Sequence of chain 7.B:
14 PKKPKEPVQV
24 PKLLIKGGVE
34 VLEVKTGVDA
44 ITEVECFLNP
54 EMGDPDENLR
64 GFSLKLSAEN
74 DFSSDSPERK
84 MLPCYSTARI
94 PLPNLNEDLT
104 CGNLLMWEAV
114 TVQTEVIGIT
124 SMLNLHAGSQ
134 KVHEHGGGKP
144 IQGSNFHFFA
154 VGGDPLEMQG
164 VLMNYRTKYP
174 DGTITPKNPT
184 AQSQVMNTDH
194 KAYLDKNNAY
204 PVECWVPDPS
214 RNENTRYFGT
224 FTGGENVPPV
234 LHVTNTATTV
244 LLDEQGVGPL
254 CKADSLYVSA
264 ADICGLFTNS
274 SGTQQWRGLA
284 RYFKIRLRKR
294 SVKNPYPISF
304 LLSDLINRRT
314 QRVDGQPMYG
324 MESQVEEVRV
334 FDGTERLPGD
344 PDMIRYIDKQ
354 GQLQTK

Binding-site contacts:
Ligand atom C11 contacts residue PHE65 of chain 7.B at 3.8 Å (hydrophobic).
Ligand atom O8 contacts residue LYS68 of chain 7.B at 3.4 Å.
Ligand atom C9 contacts residue LEU67 of chain 7.B at 4.1 Å (hydrophobic).
Ligand atom C10 contacts residue PHE75 of chain 7.C at 3.1 Å (hydrophobic).
Ligand atom C7 contacts residue GLN278 of chain 7.B at 3.8 Å.
Ligand atom N5 contacts residue ASN272 of chain 7.B at 3.2 Å (h-bond).
Ligand atom C6 contacts residue ASN272 of chain 7.B at 3.6 Å.
Ligand atom C1 contacts residue LYS68 of chain 7.B at 3.6 Å.
Ligand atom O10 contacts residue LEU62 of chain 7.B at 4.0 Å.
Ligand atom C4 contacts residue ASN272 of chain 7.B at 4.1 Å.
Ligand atom C11 contacts residue PHE270 of chain 7.B at 3.8 Å (hydrophobic).
Ligand atom C9 contacts residue LYS68 of chain 7.B at 3.8 Å.
Ligand atom O1B contacts residue ASN272 of chain 7.B at 3.4 Å (h-bond).
Ligand atom C11 contacts residue PHE75 of chain 7.C at 2.3 Å (hydrophobic).
Ligand atom C11 contacts residue THR276 of chain 7.B at 3.3 Å.
Ligand atom O9 contacts residue LYS68 of chain 7.B at 2.9 Å (salt-bridge).
Ligand atom O10 contacts residue PHE75 of chain 7.C at 3.0 Å.
Ligand atom C11 contacts residue SER274 of chain 7.B at 4.0 Å.
Ligand atom C5 contacts residue ASN272 of chain 7.B at 4.1 Å.
Ligand atom O8 contacts residue GLN278 of chain 7.B at 3.5 Å (h-bond).
Ligand atom O1A contacts residue SER274 of chain 7.B at 2.6 Å (h-bond).
Ligand atom C11 contacts residue HIS138 of chain 7.A at 3.5 Å.
Ligand atom O7 contacts residue LEU62 of chain 7.B at 3.8 Å.
Ligand atom C8 contacts residue GLN278 of chain 7.B at 3.6 Å.
Ligand atom O1B contacts residue SER274 of chain 7.B at 4.1 Å.
Ligand atom C11 contacts residue GLN278 of chain 7.B at 3.5 Å.
Ligand atom O8 contacts residue ASN272 of chain 7.B at 3.5 Å (h-bond).
Ligand atom C11 contacts residue ASN272 of chain 7.B at 3.6 Å.
Ligand atom C9 contacts residue GLN278 of chain 7.B at 3.2 Å.
Ligand atom O1B contacts residue THR276 of chain 7.B at 3.7 Å.
Ligand atom O1B contacts residue LYS68 of chain 7.B at 3.9 Å.
Ligand atom C1 contacts residue SER274 of chain 7.B at 3.7 Å.
Ligand atom C10 contacts residue ASN272 of chain 7.B at 4.0 Å.
Ligand atom O9 contacts residue LEU67 of chain 7.B at 3.3 Å.
Ligand atom O9 contacts residue GLN278 of chain 7.B at 4.0 Å.
Ligand atom N5 contacts residue GLN278 of chain 7.B at 3.9 Å.
Ligand atom C11 contacts residue LEU62 of chain 7.B at 4.1 Å (hydrophobic).
Ligand atom C10 contacts residue GLN278 of chain 7.B at 4.0 Å.
Ligand atom C1 contacts residue ASN272 of chain 7.B at 3.8 Å.
Ligand atom O1A contacts residue LYS68 of chain 7.B at 2.9 Å.

This protein binds this small molecule.
Small molecule (SMILES): CC(=O)N[C@H]1[C@H]([C@H](O)[C@H](O)CO)O[C@@](O[C@H](CO)[C@@H](O)[C@@H]2O[C@@H](C(=O)O)C[C@H](O)[C@H]2NC(C)=O)(C(=O)O)C[C@@H]1O

Sequence of chain 7.A:
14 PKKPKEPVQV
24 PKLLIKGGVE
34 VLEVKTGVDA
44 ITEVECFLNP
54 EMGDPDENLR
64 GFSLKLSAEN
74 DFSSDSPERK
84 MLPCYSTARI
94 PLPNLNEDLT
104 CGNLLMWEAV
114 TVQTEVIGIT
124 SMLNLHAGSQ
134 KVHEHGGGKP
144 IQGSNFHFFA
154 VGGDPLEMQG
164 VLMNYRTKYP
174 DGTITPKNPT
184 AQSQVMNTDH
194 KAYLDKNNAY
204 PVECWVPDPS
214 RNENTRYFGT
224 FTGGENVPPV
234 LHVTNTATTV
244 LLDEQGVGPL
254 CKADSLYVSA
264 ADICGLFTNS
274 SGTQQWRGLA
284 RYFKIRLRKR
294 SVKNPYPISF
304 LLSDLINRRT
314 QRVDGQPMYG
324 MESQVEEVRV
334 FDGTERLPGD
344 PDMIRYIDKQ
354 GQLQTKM

Sequence of chain 7.C:
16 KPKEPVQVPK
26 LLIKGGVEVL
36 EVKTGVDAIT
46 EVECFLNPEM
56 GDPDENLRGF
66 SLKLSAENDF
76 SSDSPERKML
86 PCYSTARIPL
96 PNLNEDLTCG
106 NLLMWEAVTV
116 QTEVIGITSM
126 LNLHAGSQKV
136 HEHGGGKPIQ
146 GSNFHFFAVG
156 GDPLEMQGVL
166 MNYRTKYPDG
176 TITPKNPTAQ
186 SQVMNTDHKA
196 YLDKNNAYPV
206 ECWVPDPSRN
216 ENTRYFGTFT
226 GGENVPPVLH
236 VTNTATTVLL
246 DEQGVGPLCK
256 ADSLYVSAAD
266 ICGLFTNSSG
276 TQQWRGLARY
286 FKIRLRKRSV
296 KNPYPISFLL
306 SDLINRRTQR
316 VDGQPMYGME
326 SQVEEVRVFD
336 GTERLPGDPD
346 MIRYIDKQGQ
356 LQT